Binding-site contacts:
Ligand atom C2 contacts residue LEU192 of chain 36.E at 4.3 Å (hydrophobic).
Ligand atom C8 contacts residue LEU192 of chain 36.E at 3.7 Å (hydrophobic).
Ligand atom C6 contacts residue ASN200 of chain 36.E at 3.3 Å.
Ligand atom O6 contacts residue ASN200 of chain 36.E at 3.0 Å (h-bond).
Ligand atom C1 contacts residue ASN200 of chain 36.E at 1.4 Å.
Ligand atom C6 contacts residue LEU199 of chain 36.E at 4.1 Å (hydrophobic).
Ligand atom O7 contacts residue ASN200 of chain 36.E at 3.3 Å (h-bond).
Ligand atom C5 contacts residue ASN200 of chain 36.E at 3.3 Å.
Ligand atom O5 contacts residue ASN200 of chain 36.E at 2.5 Å (h-bond).
Ligand atom N2 contacts residue ASN200 of chain 36.E at 3.3 Å (h-bond).
Ligand atom C7 contacts residue ASN200 of chain 36.E at 3.6 Å.
Ligand atom N2 contacts residue LEU192 of chain 36.E at 3.5 Å.
Ligand atom C7 contacts residue LEU192 of chain 36.E at 3.8 Å (hydrophobic).
Ligand atom C2 contacts residue ASN200 of chain 36.E at 2.5 Å.
Ligand atom C5 contacts residue SER197 of chain 36.E at 4.2 Å.
Ligand atom C6 contacts residue SER197 of chain 36.E at 4.3 Å.
Ligand atom C3 contacts residue ASN200 of chain 36.E at 3.7 Å.
Ligand atom C8 contacts residue VAL205 of chain 36.E at 3.7 Å (hydrophobic).
Ligand atom O5 contacts residue SER197 of chain 36.E at 4.0 Å.
Ligand atom C1 contacts residue LEU192 of chain 36.E at 3.9 Å (hydrophobic).
Ligand atom O7 contacts residue LYS203 of chain 36.E at 4.0 Å.
Ligand atom C4 contacts residue ASN200 of chain 36.E at 3.8 Å.

Sequence of chain 36.E:
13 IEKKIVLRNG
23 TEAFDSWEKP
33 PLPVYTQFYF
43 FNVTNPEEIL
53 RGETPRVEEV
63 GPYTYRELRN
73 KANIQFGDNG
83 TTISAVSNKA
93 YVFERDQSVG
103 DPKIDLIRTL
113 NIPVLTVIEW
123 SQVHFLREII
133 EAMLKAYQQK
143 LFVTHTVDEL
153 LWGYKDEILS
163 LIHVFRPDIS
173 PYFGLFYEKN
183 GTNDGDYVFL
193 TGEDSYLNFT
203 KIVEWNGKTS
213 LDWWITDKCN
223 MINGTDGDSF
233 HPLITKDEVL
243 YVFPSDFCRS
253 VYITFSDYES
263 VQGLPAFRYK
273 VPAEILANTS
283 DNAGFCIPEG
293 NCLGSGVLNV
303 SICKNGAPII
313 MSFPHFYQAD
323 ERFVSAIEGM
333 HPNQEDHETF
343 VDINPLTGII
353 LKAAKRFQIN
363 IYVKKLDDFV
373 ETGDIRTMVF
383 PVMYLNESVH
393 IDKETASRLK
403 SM

A small-molecule ligand and the protein it binds are described below.
Small molecule (SMILES): CC(=O)N[C@@H]1[C@@H](O)[C@H](O)[C@@H](CO)O[C@H]1O